This protein binds this small molecule.
Small molecule (SMILES): OCC(CO)NC[C@H](O)COc1cccc2ccccc12

Binding-site contacts:
Ligand atom N1 contacts residue GLU212 of chain 1.A at 2.9 Å (salt-bridge).
Ligand atom C2 contacts residue TRP376 of chain 1.A at 3.8 Å (hydrophobic).
Ligand atom C10 contacts residue GLN175 of chain 1.A at 3.6 Å.
Ligand atom C12 contacts residue GLU212 of chain 1.A at 3.6 Å.
Ligand atom C16 contacts residue GLU217 of chain 1.A at 3.3 Å.
Ligand atom C2 contacts residue THR246 of chain 1.A at 3.7 Å.
Ligand atom C6 contacts residue THR246 of chain 1.A at 3.7 Å.
Ligand atom O2 contacts residue GLN175 of chain 1.A at 2.8 Å (h-bond).
Ligand atom O3 contacts residue ASP173 of chain 1.A at 2.6 Å (salt-bridge).
Ligand atom C9 contacts residue ARG251 of chain 1.A at 3.8 Å.
Ligand atom C3 contacts residue TRP376 of chain 1.A at 3.4 Å (hydrophobic).
Ligand atom O4 contacts residue TRP367 of chain 1.A at 3.0 Å (h-bond).
Ligand atom C14 contacts residue GLU212 of chain 1.A at 3.5 Å.
Ligand atom O3 contacts residue GLU212 of chain 1.A at 3.7 Å.
Ligand atom C2 contacts residue ASP369 of chain 1.A at 3.5 Å.
Ligand atom O1 contacts residue GLN175 of chain 1.A at 3.0 Å (h-bond).
Ligand atom C15 contacts residue TYR145 of chain 1.A at 3.6 Å (hydrophobic).
Ligand atom C14 contacts residue GLU217 of chain 1.A at 3.4 Å.
Ligand atom C11 contacts residue GLN175 of chain 1.A at 3.4 Å.
Ligand atom C7 contacts residue TRP376 of chain 1.A at 3.5 Å (hydrophobic).
Ligand atom C13 contacts residue GLU217 of chain 1.A at 3.2 Å.
Ligand atom N1 contacts residue GLU217 of chain 1.A at 2.7 Å (salt-bridge).
Ligand atom C16 contacts residue TRP367 of chain 1.A at 3.7 Å (hydrophobic).
Ligand atom C9 contacts residue PRO258 of chain 1.A at 3.6 Å (hydrophobic).
Ligand atom C15 contacts residue ASP173 of chain 1.A at 3.2 Å.
Ligand atom O2 contacts residue GLU212 of chain 1.A at 2.9 Å (salt-bridge).
Ligand atom C12 contacts residue ASP214 of chain 1.A at 3.6 Å.
Ligand atom O4 contacts residue ALA143 of chain 1.A at 3.2 Å.
Ligand atom C16 contacts residue TYR145 of chain 1.A at 3.5 Å (hydrophobic).
Ligand atom C12 contacts residue GLN175 of chain 1.A at 3.6 Å.
Ligand atom C15 contacts residue TYR171 of chain 1.A at 3.7 Å (hydrophobic).
Ligand atom C8 contacts residue ARG251 of chain 1.A at 3.5 Å.
Ligand atom C4 contacts residue TRP376 of chain 1.A at 3.5 Å (hydrophobic).
Ligand atom C15 contacts residue GLU212 of chain 1.A at 3.3 Å.
Ligand atom C13 contacts residue GLU212 of chain 1.A at 3.8 Å.
Ligand atom O2 contacts residue SER174 of chain 1.A at 3.3 Å (h-bond).
Ligand atom C1 contacts residue THR246 of chain 1.A at 3.7 Å.
Ligand atom O4 contacts residue ASN141 of chain 1.A at 3.6 Å (h-bond).
Ligand atom C5 contacts residue THR246 of chain 1.A at 3.8 Å.
Ligand atom O4 contacts residue GLU217 of chain 1.A at 2.6 Å (salt-bridge).

Sequence of chain 1.A:
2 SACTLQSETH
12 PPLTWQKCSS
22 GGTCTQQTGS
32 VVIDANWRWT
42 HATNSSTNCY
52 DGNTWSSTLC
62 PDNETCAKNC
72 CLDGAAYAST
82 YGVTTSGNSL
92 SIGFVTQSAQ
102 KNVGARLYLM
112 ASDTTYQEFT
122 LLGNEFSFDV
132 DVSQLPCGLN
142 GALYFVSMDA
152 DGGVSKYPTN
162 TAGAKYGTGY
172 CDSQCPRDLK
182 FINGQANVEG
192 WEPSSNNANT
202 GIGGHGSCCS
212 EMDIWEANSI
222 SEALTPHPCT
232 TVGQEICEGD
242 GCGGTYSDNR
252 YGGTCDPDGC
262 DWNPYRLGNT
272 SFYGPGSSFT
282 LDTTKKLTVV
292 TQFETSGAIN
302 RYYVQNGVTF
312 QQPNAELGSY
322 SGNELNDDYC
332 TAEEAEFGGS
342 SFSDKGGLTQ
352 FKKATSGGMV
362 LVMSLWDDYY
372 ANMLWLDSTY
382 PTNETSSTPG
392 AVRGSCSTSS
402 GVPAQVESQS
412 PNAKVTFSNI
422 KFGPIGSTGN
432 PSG